Binding-site contacts:
Ligand atom C18 contacts residue HIS447 of chain 1.A at 3.4 Å.
Ligand atom C12 contacts residue SCK1 of chain 1.F at 2.7 Å.
Ligand atom O4 contacts residue SER203 of chain 1.A at 2.5 Å (h-bond).
Ligand atom C5 contacts residue SER203 of chain 1.A at 1.7 Å.
Ligand atom C19 contacts residue TRP86 of chain 1.A at 3.2 Å (hydrophobic).
Ligand atom C5 contacts residue HIS447 of chain 1.A at 3.9 Å.
Ligand atom C12 contacts residue TYR124 of chain 1.A at 4.0 Å (hydrophobic).
Ligand atom O14 contacts residue TYR124 of chain 1.A at 3.9 Å.
Ligand atom C5 contacts residue ALA204 of chain 1.A at 3.7 Å (hydrophobic).
Ligand atom O14 contacts residue GLY121 of chain 1.A at 3.8 Å.
Ligand atom C6 contacts residue SCK1 of chain 1.F at 4.1 Å.
Ligand atom C5 contacts residue GLY121 of chain 1.A at 3.6 Å.
Ligand atom C15 contacts residue SCK1 of chain 1.F at 0.3 Å.
Ligand atom C11 contacts residue SCK1 of chain 1.F at 2.7 Å.
Ligand atom C6 contacts residue GLY122 of chain 1.A at 3.4 Å.
Ligand atom C18 contacts residue SCK1 of chain 1.F at 0.3 Å.
Ligand atom C20 contacts residue SCK1 of chain 1.F at 0.3 Å.
Ligand atom O4 contacts residue ALA204 of chain 1.A at 3.3 Å (h-bond).
Ligand atom O13 contacts residue PHE338 of chain 1.A at 3.7 Å.
Ligand atom O13 contacts residue PHE297 of chain 1.A at 4.0 Å.
Ligand atom N17 contacts residue TRP86 of chain 1.A at 4.0 Å.
Ligand atom C19 contacts residue SCK1 of chain 1.F at 0.3 Å.
Ligand atom O14 contacts residue SCK1 of chain 1.F at 1.7 Å.
Ligand atom C11 contacts residue HIS447 of chain 1.A at 4.0 Å.
Ligand atom C16 contacts residue TRP86 of chain 1.A at 3.8 Å (hydrophobic).
Ligand atom C16 contacts residue SCK1 of chain 1.F at 0.4 Å.
Ligand atom C11 contacts residue SER203 of chain 1.A at 3.6 Å.
Ligand atom O4 contacts residue GLY120 of chain 1.A at 3.6 Å.
Ligand atom O13 contacts residue TYR124 of chain 1.A at 3.2 Å (h-bond).
Ligand atom C16 contacts residue TYR337 of chain 1.A at 4.1 Å (hydrophobic).
Ligand atom O4 contacts residue GLY121 of chain 1.A at 2.5 Å (h-bond).
Ligand atom O13 contacts residue SCK1 of chain 1.F at 2.4 Å (h-bond).
Ligand atom N17 contacts residue SCK1 of chain 1.F at 0.2 Å (h-bond).
Ligand atom O4 contacts residue GLY122 of chain 1.A at 2.4 Å (h-bond).
Ligand atom C11 contacts residue PHE338 of chain 1.A at 3.8 Å (hydrophobic).
Ligand atom C5 contacts residue GLY122 of chain 1.A at 3.3 Å.
Ligand atom C20 contacts residue GLY121 of chain 1.A at 4.1 Å.
Ligand atom C6 contacts residue PHE297 of chain 1.A at 3.8 Å (hydrophobic).
Ligand atom C20 contacts residue TRP86 of chain 1.A at 3.8 Å (hydrophobic).
Ligand atom C6 contacts residue SER203 of chain 1.A at 2.9 Å.

A small-molecule ligand and the protein it binds are described below.
Small molecule (SMILES): C[N+](C)(C)CCOC(=O)CCC=O

Sequence of chain 1.A:
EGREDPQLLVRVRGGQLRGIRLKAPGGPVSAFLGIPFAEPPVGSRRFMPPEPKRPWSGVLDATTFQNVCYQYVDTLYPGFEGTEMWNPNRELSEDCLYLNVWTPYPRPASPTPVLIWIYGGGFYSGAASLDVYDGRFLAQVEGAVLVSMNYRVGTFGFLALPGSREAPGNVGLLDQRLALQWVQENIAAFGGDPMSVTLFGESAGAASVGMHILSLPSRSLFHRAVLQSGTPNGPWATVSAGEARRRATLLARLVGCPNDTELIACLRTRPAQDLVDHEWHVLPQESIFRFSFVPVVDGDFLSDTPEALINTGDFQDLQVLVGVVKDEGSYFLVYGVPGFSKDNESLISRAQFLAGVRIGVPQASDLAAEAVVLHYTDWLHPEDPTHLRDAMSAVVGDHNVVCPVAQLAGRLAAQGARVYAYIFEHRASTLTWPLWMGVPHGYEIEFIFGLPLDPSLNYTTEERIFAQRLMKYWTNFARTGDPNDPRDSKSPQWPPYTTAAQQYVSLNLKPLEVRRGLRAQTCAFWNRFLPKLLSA